This protein binds this small molecule.
Small molecule (SMILES): CC(=O)N[C@@H]1[C@@H](O)[C@H](O)[C@@H](CO)O[C@H]1O

Binding-site contacts:
Ligand atom N2 contacts residue ASN618 of chain 1.A at 2.8 Å (h-bond).
Ligand atom C8 contacts residue LYS586 of chain 1.A at 3.4 Å.
Ligand atom O5 contacts residue SER587 of chain 1.A at 3.9 Å.
Ligand atom O7 contacts residue ASN618 of chain 1.A at 4.0 Å.
Ligand atom O7 contacts residue LYS586 of chain 1.A at 3.5 Å (salt-bridge).
Ligand atom O6 contacts residue LYS565 of chain 1.A at 4.0 Å.
Ligand atom O5 contacts residue VAL589 of chain 1.A at 3.3 Å.
Ligand atom C3 contacts residue ASN618 of chain 1.A at 3.7 Å.
Ligand atom N2 contacts residue LYS586 of chain 1.A at 3.9 Å.
Ligand atom C5 contacts residue ASN618 of chain 1.A at 3.6 Å.
Ligand atom C1 contacts residue ASN618 of chain 1.A at 1.4 Å.
Ligand atom C2 contacts residue SER587 of chain 1.A at 4.2 Å.
Ligand atom N2 contacts residue SER587 of chain 1.A at 4.5 Å.
Ligand atom C4 contacts residue ASN618 of chain 1.A at 4.1 Å.
Ligand atom C1 contacts residue SER587 of chain 1.A at 3.9 Å.
Ligand atom C7 contacts residue SER587 of chain 1.A at 4.0 Å.
Ligand atom C5 contacts residue VAL589 of chain 1.A at 4.2 Å (hydrophobic).
Ligand atom O7 contacts residue SER587 of chain 1.A at 3.4 Å.
Ligand atom O5 contacts residue ASN618 of chain 1.A at 2.3 Å (h-bond).
Ligand atom C7 contacts residue ASN618 of chain 1.A at 3.5 Å.
Ligand atom C1 contacts residue VAL589 of chain 1.A at 4.3 Å (hydrophobic).
Ligand atom O6 contacts residue VAL589 of chain 1.A at 3.6 Å.
Ligand atom C6 contacts residue VAL589 of chain 1.A at 3.9 Å (hydrophobic).
Ligand atom C7 contacts residue LYS586 of chain 1.A at 3.4 Å.
Ligand atom O7 contacts residue THR562 of chain 1.A at 4.2 Å.
Ligand atom C2 contacts residue ASN618 of chain 1.A at 2.4 Å.

Sequence of chain 1.A:
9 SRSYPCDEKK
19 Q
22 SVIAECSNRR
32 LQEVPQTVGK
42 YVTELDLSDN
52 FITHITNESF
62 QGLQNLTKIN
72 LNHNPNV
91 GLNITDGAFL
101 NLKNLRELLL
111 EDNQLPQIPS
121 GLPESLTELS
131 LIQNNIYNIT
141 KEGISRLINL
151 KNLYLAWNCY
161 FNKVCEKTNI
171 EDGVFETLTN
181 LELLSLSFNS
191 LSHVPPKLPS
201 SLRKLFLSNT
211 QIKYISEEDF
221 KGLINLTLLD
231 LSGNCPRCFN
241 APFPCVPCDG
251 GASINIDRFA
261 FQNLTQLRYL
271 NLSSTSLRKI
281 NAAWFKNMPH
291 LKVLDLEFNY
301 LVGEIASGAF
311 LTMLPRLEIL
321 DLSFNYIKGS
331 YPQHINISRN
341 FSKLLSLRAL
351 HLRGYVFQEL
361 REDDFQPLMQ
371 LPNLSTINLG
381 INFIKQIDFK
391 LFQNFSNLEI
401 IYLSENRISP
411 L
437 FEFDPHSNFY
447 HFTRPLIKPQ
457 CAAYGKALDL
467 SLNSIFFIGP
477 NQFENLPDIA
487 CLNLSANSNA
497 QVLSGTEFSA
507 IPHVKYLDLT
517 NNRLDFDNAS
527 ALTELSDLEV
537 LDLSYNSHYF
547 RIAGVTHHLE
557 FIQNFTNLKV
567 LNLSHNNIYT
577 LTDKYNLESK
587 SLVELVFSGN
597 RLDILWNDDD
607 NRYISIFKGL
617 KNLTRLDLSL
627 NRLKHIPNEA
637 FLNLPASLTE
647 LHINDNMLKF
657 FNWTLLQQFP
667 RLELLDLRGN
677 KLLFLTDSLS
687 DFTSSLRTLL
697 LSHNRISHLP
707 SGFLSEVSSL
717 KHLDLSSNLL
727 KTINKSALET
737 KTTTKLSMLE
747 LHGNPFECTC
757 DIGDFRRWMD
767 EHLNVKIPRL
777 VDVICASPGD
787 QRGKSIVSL